Sequence of chain 6.A:
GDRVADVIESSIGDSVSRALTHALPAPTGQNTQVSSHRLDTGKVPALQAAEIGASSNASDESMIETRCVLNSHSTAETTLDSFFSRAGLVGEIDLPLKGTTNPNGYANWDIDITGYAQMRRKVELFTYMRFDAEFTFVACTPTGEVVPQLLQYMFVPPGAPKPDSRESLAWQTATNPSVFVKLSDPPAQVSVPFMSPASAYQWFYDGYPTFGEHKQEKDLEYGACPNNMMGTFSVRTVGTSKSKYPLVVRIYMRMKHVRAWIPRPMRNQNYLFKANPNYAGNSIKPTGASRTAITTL

Binding-site contacts:
Ligand atom CBA contacts residue ASN228 of chain 6.A at 3.7 Å.
Ligand atom NBD contacts residue TRP203 of chain 6.A at 3.2 Å.
Ligand atom NAT contacts residue PHE155 of chain 6.A at 3.9 Å.
Ligand atom CAH contacts residue ASP112 of chain 6.A at 3.4 Å.
Ligand atom CAS contacts residue ASN228 of chain 6.A at 3.8 Å.
Ligand atom NBC contacts residue TRP203 of chain 6.A at 3.8 Å.
Ligand atom NBD contacts residue ASN228 of chain 6.A at 3.9 Å.
Ligand atom CAL contacts residue PHE155 of chain 6.A at 3.7 Å (hydrophobic).
Ligand atom CAJ contacts residue ILE24 of chain 6.C at 3.9 Å (hydrophobic).
Ligand atom CAR contacts residue TYR201 of chain 6.A at 3.4 Å (hydrophobic).
Ligand atom CAX contacts residue TRP203 of chain 6.A at 3.5 Å (hydrophobic).
Ligand atom CAO contacts residue ILE111 of chain 6.A at 3.8 Å (hydrophobic).
Ligand atom OAW contacts residue MET195 of chain 6.A at 3.2 Å.
Ligand atom CAK contacts residue PHE135 of chain 6.A at 3.7 Å (hydrophobic).
Ligand atom CAI contacts residue PHE135 of chain 6.A at 3.7 Å (hydrophobic).
Ligand atom CAG contacts residue TRP203 of chain 6.A at 3.7 Å (hydrophobic).
Ligand atom CAA contacts residue PRO177 of chain 6.A at 3.2 Å (hydrophobic).
Ligand atom OAC contacts residue ILE113 of chain 6.A at 3.3 Å (h-bond).
Ligand atom CAA contacts residue SER178 of chain 6.A at 3.5 Å.
Ligand atom OAC contacts residue TRP203 of chain 6.A at 3.9 Å.
Ligand atom CAD contacts residue PHE137 of chain 6.A at 3.8 Å (hydrophobic).
Ligand atom CAF contacts residue THR114 of chain 6.A at 3.6 Å.
Ligand atom CAS contacts residue TYR201 of chain 6.A at 3.6 Å (hydrophobic).
Ligand atom CAJ contacts residue PHE155 of chain 6.A at 3.7 Å (hydrophobic).
Ligand atom CAH contacts residue THR114 of chain 6.A at 3.8 Å.
Ligand atom CBA contacts residue TRP203 of chain 6.A at 3.5 Å (hydrophobic).
Ligand atom CAE contacts residue GLN202 of chain 6.A at 3.4 Å.
Ligand atom CAM contacts residue PRO177 of chain 6.A at 3.7 Å (hydrophobic).
Ligand atom CAG contacts residue GLN202 of chain 6.A at 3.4 Å.
Ligand atom CAI contacts residue VAL192 of chain 6.A at 3.8 Å (hydrophobic).
Ligand atom CAF contacts residue ASP112 of chain 6.A at 3.6 Å.
Ligand atom CAA contacts residue VAL179 of chain 6.A at 3.4 Å (hydrophobic).
Ligand atom OAC contacts residue ASP112 of chain 6.A at 3.7 Å.
Ligand atom CAN contacts residue PHE135 of chain 6.A at 3.7 Å (hydrophobic).
Ligand atom CAG contacts residue ASN228 of chain 6.A at 3.2 Å.
Ligand atom CAM contacts residue PHE155 of chain 6.A at 3.8 Å (hydrophobic).
Ligand atom CAS contacts residue TRP203 of chain 6.A at 3.4 Å (hydrophobic).
Ligand atom CAE contacts residue ASN228 of chain 6.A at 3.4 Å.
Ligand atom CAN contacts residue ILE111 of chain 6.A at 3.6 Å (hydrophobic).
Ligand atom CAA contacts residue TYR153 of chain 6.A at 3.9 Å (hydrophobic).

This protein binds this small molecule.
Small molecule (SMILES): CCO/N=C/c1ccc(OCC[C@@H](C)CCN2CCN(c3ccncc3)C2=O)cc1

Sequence of chain 6.C:
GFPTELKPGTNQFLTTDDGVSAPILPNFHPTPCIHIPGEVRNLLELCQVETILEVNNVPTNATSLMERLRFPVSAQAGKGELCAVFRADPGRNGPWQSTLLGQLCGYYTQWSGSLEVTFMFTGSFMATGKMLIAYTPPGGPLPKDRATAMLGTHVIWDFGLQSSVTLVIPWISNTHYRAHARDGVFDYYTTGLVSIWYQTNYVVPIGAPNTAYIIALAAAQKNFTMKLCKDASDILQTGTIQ